Sequence of chain 2.C:
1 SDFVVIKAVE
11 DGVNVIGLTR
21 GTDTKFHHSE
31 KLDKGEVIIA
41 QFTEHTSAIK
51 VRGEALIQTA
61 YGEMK

A protein and the small-molecule ligand that binds it are described below.
Small molecule (SMILES): N[C@@H](Cc1c[nH]c2ccccc12)C(=O)O

Binding-site contacts:
Ligand atom CD2 contacts residue THR43 of chain 2.B at 3.7 Å.
Ligand atom CD1 contacts residue SER1 of chain 2.B at 3.7 Å.
Ligand atom O contacts residue SER1 of chain 2.C at 3.8 Å.
Ligand atom CE3 contacts residue THR43 of chain 2.B at 4.0 Å.
Ligand atom CD2 contacts residue GLU44 of chain 2.B at 3.6 Å.
Ligand atom N contacts residue GLN41 of chain 2.C at 3.1 Å (h-bond).
Ligand atom CE3 contacts residue GLU44 of chain 2.B at 4.0 Å.
Ligand atom CA contacts residue SER1 of chain 2.B at 3.4 Å.
Ligand atom N contacts residue PHE42 of chain 2.B at 4.1 Å.
Ligand atom CE2 contacts residue GLU44 of chain 2.B at 3.5 Å.
Ligand atom CG contacts residue PHE42 of chain 2.B at 4.3 Å (hydrophobic).
Ligand atom CD2 contacts residue ARG20 of chain 2.B at 4.3 Å.
Ligand atom CD1 contacts residue GLU44 of chain 2.B at 3.7 Å.
Ligand atom N contacts residue SER1 of chain 2.C at 4.0 Å.
Ligand atom CA contacts residue PHE42 of chain 2.B at 4.4 Å (hydrophobic).
Ligand atom CB contacts residue GLU44 of chain 2.B at 4.5 Å.
Ligand atom CH2 contacts residue GLU44 of chain 2.B at 3.9 Å.
Ligand atom C contacts residue SER1 of chain 2.C at 4.4 Å.
Ligand atom CG contacts residue THR43 of chain 2.B at 3.5 Å.
Ligand atom N contacts residue ASP2 of chain 2.B at 4.3 Å.
Ligand atom CG contacts residue SER1 of chain 2.B at 4.0 Å.
Ligand atom CZ3 contacts residue ARG20 of chain 2.B at 3.9 Å.
Ligand atom CB contacts residue SER1 of chain 2.B at 3.7 Å.
Ligand atom NE1 contacts residue THR43 of chain 2.B at 4.2 Å.
Ligand atom O contacts residue ARG20 of chain 2.B at 4.1 Å.
Ligand atom CG contacts residue ARG20 of chain 2.B at 4.3 Å.
Ligand atom CA contacts residue GLN41 of chain 2.C at 4.2 Å.
Ligand atom CD1 contacts residue PHE42 of chain 2.B at 4.3 Å (hydrophobic).
Ligand atom CZ3 contacts residue GLU44 of chain 2.B at 4.1 Å.
Ligand atom NE1 contacts residue GLU44 of chain 2.B at 3.6 Å (salt-bridge).
Ligand atom CB contacts residue ARG20 of chain 2.B at 3.6 Å.
Ligand atom CE2 contacts residue THR43 of chain 2.B at 4.1 Å.
Ligand atom N contacts residue SER1 of chain 2.B at 3.6 Å.
Ligand atom CB contacts residue PHE42 of chain 2.B at 3.5 Å (hydrophobic).
Ligand atom CE3 contacts residue ARG20 of chain 2.B at 3.6 Å.
Ligand atom CZ2 contacts residue GLU44 of chain 2.B at 3.6 Å.
Ligand atom CD1 contacts residue THR43 of chain 2.B at 3.8 Å.
Ligand atom CB contacts residue THR43 of chain 2.B at 3.8 Å.
Ligand atom CG contacts residue GLU44 of chain 2.B at 3.7 Å.
Ligand atom O contacts residue GLN41 of chain 2.C at 3.9 Å.

Sequence of chain 2.B:
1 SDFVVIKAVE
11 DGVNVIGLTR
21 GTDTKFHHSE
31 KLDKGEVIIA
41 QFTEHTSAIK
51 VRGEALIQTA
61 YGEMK